Binding-site contacts:
Ligand atom O5 contacts residue SER72 of chain 1.B at 3.8 Å.
Ligand atom C6 contacts residue SER72 of chain 1.B at 4.4 Å.
Ligand atom O6 contacts residue GLU73 of chain 1.B at 3.6 Å.
Ligand atom C5 contacts residue ASN70 of chain 1.B at 3.6 Å.
Ligand atom C1 contacts residue ASN70 of chain 1.B at 1.4 Å.
Ligand atom O6 contacts residue ASN70 of chain 1.B at 4.5 Å.
Ligand atom C3 contacts residue ASN70 of chain 1.B at 3.8 Å.
Ligand atom C4 contacts residue ASN70 of chain 1.B at 4.2 Å.
Ligand atom O5 contacts residue ASN70 of chain 1.B at 2.3 Å (h-bond).
Ligand atom O5 contacts residue GLU73 of chain 1.B at 3.6 Å.
Ligand atom C2 contacts residue GLU73 of chain 1.B at 4.4 Å.
Ligand atom C1 contacts residue SER72 of chain 1.B at 3.9 Å.
Ligand atom C7 contacts residue ASN70 of chain 1.B at 3.5 Å.
Ligand atom N2 contacts residue ASN70 of chain 1.B at 2.9 Å (h-bond).
Ligand atom O7 contacts residue ASN70 of chain 1.B at 3.7 Å.
Ligand atom C5 contacts residue SER72 of chain 1.B at 3.9 Å.
Ligand atom C1 contacts residue GLU73 of chain 1.B at 3.9 Å.
Ligand atom C2 contacts residue ASN70 of chain 1.B at 2.5 Å.

This protein binds this small molecule.
Small molecule (SMILES): CC(=O)N[C@@H]1[C@@H](O)[C@H](O)[C@@H](CO)O[C@H]1O

Sequence of chain 1.B:
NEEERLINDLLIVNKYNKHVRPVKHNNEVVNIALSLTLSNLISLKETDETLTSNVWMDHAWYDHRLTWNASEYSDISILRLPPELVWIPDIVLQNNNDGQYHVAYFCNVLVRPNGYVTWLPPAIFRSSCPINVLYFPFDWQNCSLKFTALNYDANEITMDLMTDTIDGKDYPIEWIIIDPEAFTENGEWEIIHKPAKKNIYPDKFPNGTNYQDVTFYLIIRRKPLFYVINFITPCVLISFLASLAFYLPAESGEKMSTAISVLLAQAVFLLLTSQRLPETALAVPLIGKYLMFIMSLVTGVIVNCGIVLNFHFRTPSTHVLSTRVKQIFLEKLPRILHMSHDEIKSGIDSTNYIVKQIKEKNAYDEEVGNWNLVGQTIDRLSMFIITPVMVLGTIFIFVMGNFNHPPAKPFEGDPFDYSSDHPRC